Binding-site contacts:
Ligand atom N2 contacts residue TYR28 of chain 1.B at 4.3 Å.
Ligand atom O7 contacts residue ASN61 of chain 1.B at 3.7 Å.
Ligand atom N2 contacts residue THR29 of chain 1.B at 4.3 Å.
Ligand atom C1 contacts residue ASN61 of chain 1.B at 1.4 Å.
Ligand atom O5 contacts residue TYR28 of chain 1.B at 4.1 Å.
Ligand atom C1 contacts residue TYR28 of chain 1.B at 3.7 Å (hydrophobic).
Ligand atom C7 contacts residue SER60 of chain 1.B at 4.3 Å.
Ligand atom C7 contacts residue THR29 of chain 1.B at 4.1 Å.
Ligand atom C7 contacts residue ASN30 of chain 1.B at 4.4 Å.
Ligand atom C2 contacts residue ASN61 of chain 1.B at 2.5 Å.
Ligand atom C2 contacts residue TYR28 of chain 1.B at 4.4 Å (hydrophobic).
Ligand atom O7 contacts residue SER60 of chain 1.B at 3.6 Å (h-bond).
Ligand atom C7 contacts residue ASN61 of chain 1.B at 3.3 Å.
Ligand atom O7 contacts residue THR29 of chain 1.B at 3.4 Å (h-bond).
Ligand atom C5 contacts residue ASN61 of chain 1.B at 3.7 Å.
Ligand atom O7 contacts residue ASN30 of chain 1.B at 3.4 Å.
Ligand atom O5 contacts residue ASN61 of chain 1.B at 2.4 Å (h-bond).
Ligand atom C4 contacts residue ASN61 of chain 1.B at 4.2 Å.
Ligand atom C8 contacts residue ASN61 of chain 1.B at 3.4 Å.
Ligand atom C3 contacts residue ASN61 of chain 1.B at 3.8 Å.
Ligand atom C3 contacts residue TYR28 of chain 1.B at 4.5 Å (hydrophobic).
Ligand atom N2 contacts residue ASN61 of chain 1.B at 2.9 Å (h-bond).

Sequence of chain 1.B:
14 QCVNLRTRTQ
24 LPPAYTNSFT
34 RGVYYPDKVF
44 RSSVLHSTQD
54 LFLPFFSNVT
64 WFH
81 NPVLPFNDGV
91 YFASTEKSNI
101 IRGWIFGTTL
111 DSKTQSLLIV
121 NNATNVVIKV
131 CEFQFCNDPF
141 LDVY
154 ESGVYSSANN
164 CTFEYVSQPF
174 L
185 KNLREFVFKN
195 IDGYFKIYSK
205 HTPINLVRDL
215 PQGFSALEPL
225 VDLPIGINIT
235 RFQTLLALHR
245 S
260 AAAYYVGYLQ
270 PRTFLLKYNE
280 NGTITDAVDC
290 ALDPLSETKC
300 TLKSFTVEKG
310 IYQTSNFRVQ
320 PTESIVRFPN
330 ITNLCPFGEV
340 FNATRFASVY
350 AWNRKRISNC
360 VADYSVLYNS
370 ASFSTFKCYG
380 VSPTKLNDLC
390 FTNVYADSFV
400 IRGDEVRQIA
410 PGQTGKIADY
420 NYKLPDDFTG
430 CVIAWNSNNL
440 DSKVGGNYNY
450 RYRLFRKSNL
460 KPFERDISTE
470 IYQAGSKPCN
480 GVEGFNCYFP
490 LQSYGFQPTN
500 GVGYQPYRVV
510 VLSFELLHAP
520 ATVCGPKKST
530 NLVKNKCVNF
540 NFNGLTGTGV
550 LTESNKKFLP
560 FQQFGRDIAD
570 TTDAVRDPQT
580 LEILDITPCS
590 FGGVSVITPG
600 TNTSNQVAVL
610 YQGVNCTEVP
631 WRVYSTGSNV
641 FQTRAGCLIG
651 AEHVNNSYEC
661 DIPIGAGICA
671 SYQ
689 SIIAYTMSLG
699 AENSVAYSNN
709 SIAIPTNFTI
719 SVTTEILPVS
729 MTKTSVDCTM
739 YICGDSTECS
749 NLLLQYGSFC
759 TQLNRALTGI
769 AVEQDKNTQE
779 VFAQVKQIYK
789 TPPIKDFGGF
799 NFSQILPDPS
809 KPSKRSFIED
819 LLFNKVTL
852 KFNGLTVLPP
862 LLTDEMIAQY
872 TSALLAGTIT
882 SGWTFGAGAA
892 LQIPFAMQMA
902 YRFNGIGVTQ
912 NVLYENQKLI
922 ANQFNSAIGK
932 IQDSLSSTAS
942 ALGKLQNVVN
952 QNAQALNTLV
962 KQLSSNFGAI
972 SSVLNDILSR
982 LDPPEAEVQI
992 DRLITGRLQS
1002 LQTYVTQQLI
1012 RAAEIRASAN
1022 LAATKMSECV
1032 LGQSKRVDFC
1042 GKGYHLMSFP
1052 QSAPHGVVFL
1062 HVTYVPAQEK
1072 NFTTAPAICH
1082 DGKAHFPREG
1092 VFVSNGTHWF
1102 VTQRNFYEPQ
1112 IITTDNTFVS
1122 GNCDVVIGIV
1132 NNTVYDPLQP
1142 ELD

The protein below binds the small molecule below.
Small molecule (SMILES): CC(=O)N[C@@H]1[C@@H](O)[C@H](O)[C@@H](CO)O[C@H]1O